Sequence of chain 1.A:
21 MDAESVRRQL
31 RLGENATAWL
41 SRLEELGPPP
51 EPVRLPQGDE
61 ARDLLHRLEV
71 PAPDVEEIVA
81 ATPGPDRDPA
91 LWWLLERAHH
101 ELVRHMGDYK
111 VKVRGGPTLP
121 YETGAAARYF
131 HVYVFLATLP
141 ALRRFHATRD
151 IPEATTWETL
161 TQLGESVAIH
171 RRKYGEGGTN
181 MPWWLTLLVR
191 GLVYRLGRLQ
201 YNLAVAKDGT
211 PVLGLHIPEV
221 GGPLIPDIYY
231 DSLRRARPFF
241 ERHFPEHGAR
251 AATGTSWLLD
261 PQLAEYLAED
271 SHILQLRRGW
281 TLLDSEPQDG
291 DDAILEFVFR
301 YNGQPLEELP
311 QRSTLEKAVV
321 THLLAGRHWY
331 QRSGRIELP

Binding-site contacts:
Ligand atom OAL contacts residue LEU215 of chain 1.A at 3.7 Å.
Ligand atom CAS contacts residue GLY222 of chain 1.A at 3.6 Å.
Ligand atom C1' contacts residue LEU315 of chain 1.A at 3.6 Å (hydrophobic).
Ligand atom C5 contacts residue LEU315 of chain 1.A at 3.6 Å (hydrophobic).
Ligand atom CAD contacts residue ILE217 of chain 1.A at 3.4 Å (hydrophobic).
Ligand atom N6 contacts residue PHE297 of chain 1.A at 3.6 Å.
Ligand atom NAF contacts residue ILE217 of chain 1.A at 2.8 Å (h-bond).
Ligand atom PBV contacts residue THR314 of chain 1.A at 3.5 Å.
Ligand atom CCC contacts residue TRP280 of chain 1.A at 3.4 Å (hydrophobic).
Ligand atom CCE contacts residue TRP280 of chain 1.A at 3.6 Å (hydrophobic).
Ligand atom OBA contacts residue ILE273 of chain 1.A at 3.0 Å (h-bond).
Ligand atom OAX contacts residue LEU224 of chain 1.A at 2.7 Å (h-bond).
Ligand atom N3 contacts residue SER313 of chain 1.A at 2.8 Å (h-bond).
Ligand atom OAY contacts residue ILE273 of chain 1.A at 3.6 Å.
Ligand atom CAE contacts residue ILE217 of chain 1.A at 3.6 Å (hydrophobic).
Ligand atom OAX contacts residue HIS272 of chain 1.A at 2.9 Å.
Ligand atom CCF contacts residue ARG277 of chain 1.A at 3.5 Å.
Ligand atom C8 contacts residue LEU315 of chain 1.A at 3.6 Å (hydrophobic).
Ligand atom O3' contacts residue THR314 of chain 1.A at 3.6 Å.
Ligand atom CAK contacts residue LEU215 of chain 1.A at 3.4 Å (hydrophobic).
Ligand atom OBB contacts residue HIS272 of chain 1.A at 2.9 Å (h-bond).
Ligand atom OAM contacts residue TRP257 of chain 1.A at 3.3 Å (h-bond).
Ligand atom CBZ contacts residue LEU215 of chain 1.A at 3.4 Å (hydrophobic).
Ligand atom C4 contacts residue LEU315 of chain 1.A at 3.6 Å (hydrophobic).
Ligand atom O4' contacts residue LEU315 of chain 1.A at 3.4 Å.
Ligand atom OBY contacts residue THR314 of chain 1.A at 2.5 Å.
Ligand atom C2 contacts residue SER313 of chain 1.A at 3.5 Å.
Ligand atom CAS contacts residue ARG198 of chain 1.A at 3.6 Å.
Ligand atom N7 contacts residue LEU315 of chain 1.A at 3.5 Å.
Ligand atom N9 contacts residue LEU315 of chain 1.A at 3.7 Å.
Ligand atom CCF contacts residue LEU276 of chain 1.A at 3.6 Å (hydrophobic).
Ligand atom OBA contacts residue HIS272 of chain 1.A at 3.3 Å (h-bond).
Ligand atom CAG contacts residue LEU258 of chain 1.A at 3.6 Å (hydrophobic).
Ligand atom SAI contacts residue SER256 of chain 1.A at 3.5 Å (h-bond).
Ligand atom OAL contacts residue ILE217 of chain 1.A at 2.8 Å (h-bond).
Ligand atom OBY contacts residue SER313 of chain 1.A at 3.7 Å.
Ligand atom OAX contacts residue PRO223 of chain 1.A at 3.4 Å.
Ligand atom OAL contacts residue HIS216 of chain 1.A at 3.2 Å.
Ligand atom OBA contacts residue SER271 of chain 1.A at 2.6 Å (h-bond).
Ligand atom O2' contacts residue SER313 of chain 1.A at 3.7 Å.

The protein below binds the small molecule below.
Small molecule (SMILES): CCCCCCCCCC(=O)SCCNC(=O)CCNC(=O)[C@H](O)C(C)(C)COP(=O)(O)OP(=O)(O)OC[C@H]1O[C@@H](n2cnc3c(N)ncnc32)[C@H](O)[C@@H]1OP(=O)(O)O